Sequence of chain 1.D:
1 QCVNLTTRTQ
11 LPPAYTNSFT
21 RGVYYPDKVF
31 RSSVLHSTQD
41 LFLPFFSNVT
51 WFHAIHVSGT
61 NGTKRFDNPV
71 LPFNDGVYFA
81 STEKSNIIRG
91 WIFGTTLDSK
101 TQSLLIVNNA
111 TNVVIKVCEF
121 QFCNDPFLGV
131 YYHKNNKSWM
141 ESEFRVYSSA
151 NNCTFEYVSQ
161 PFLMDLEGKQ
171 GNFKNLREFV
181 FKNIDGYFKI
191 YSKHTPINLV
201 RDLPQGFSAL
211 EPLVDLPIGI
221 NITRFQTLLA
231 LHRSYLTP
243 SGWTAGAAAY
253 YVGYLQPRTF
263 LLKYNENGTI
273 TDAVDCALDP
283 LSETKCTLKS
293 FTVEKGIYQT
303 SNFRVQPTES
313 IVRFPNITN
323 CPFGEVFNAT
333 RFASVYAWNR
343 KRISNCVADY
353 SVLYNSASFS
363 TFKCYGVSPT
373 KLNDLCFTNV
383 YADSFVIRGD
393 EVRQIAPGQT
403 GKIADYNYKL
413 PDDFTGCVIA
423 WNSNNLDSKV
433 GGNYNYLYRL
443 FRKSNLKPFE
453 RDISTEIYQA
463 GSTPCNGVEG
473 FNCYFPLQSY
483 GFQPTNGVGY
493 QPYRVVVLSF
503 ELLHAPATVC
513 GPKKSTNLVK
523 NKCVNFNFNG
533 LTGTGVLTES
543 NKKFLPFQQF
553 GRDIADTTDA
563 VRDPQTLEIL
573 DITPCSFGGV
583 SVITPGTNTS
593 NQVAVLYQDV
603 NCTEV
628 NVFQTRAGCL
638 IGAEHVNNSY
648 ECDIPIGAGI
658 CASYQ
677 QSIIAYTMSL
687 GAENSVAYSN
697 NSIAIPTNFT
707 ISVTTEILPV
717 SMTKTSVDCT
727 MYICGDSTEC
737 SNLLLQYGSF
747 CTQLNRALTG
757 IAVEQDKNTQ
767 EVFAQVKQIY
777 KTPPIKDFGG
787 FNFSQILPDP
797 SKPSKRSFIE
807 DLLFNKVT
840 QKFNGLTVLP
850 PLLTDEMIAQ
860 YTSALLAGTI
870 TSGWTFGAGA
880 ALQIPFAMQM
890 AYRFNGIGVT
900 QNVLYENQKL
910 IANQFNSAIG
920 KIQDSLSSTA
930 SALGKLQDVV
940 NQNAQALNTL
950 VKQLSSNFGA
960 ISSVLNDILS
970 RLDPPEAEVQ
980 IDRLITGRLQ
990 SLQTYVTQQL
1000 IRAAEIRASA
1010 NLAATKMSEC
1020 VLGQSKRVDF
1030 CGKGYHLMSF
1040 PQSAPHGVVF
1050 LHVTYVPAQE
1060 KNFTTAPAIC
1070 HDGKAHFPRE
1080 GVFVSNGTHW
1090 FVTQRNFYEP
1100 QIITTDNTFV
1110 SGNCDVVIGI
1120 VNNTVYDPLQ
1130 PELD

Binding-site contacts:
Ligand atom C1 contacts residue ASN696 of chain 1.D at 1.4 Å.
Ligand atom N2 contacts residue ASN696 of chain 1.D at 2.9 Å (h-bond).
Ligand atom O7 contacts residue ASN696 of chain 1.D at 3.7 Å.
Ligand atom C7 contacts residue ASN696 of chain 1.D at 3.6 Å.
Ligand atom C8 contacts residue GLY1118 of chain 1.D at 3.8 Å.
Ligand atom C6 contacts residue ASP783 of chain 1.A at 4.4 Å.
Ligand atom O5 contacts residue ASP783 of chain 1.A at 3.6 Å.
Ligand atom C2 contacts residue ASN696 of chain 1.D at 2.5 Å.
Ligand atom C4 contacts residue ASN696 of chain 1.D at 4.2 Å.
Ligand atom C5 contacts residue ASN696 of chain 1.D at 3.7 Å.
Ligand atom O5 contacts residue ASN696 of chain 1.D at 2.4 Å (h-bond).
Ligand atom C3 contacts residue ASN696 of chain 1.D at 3.8 Å.

Sequence of chain 1.A:
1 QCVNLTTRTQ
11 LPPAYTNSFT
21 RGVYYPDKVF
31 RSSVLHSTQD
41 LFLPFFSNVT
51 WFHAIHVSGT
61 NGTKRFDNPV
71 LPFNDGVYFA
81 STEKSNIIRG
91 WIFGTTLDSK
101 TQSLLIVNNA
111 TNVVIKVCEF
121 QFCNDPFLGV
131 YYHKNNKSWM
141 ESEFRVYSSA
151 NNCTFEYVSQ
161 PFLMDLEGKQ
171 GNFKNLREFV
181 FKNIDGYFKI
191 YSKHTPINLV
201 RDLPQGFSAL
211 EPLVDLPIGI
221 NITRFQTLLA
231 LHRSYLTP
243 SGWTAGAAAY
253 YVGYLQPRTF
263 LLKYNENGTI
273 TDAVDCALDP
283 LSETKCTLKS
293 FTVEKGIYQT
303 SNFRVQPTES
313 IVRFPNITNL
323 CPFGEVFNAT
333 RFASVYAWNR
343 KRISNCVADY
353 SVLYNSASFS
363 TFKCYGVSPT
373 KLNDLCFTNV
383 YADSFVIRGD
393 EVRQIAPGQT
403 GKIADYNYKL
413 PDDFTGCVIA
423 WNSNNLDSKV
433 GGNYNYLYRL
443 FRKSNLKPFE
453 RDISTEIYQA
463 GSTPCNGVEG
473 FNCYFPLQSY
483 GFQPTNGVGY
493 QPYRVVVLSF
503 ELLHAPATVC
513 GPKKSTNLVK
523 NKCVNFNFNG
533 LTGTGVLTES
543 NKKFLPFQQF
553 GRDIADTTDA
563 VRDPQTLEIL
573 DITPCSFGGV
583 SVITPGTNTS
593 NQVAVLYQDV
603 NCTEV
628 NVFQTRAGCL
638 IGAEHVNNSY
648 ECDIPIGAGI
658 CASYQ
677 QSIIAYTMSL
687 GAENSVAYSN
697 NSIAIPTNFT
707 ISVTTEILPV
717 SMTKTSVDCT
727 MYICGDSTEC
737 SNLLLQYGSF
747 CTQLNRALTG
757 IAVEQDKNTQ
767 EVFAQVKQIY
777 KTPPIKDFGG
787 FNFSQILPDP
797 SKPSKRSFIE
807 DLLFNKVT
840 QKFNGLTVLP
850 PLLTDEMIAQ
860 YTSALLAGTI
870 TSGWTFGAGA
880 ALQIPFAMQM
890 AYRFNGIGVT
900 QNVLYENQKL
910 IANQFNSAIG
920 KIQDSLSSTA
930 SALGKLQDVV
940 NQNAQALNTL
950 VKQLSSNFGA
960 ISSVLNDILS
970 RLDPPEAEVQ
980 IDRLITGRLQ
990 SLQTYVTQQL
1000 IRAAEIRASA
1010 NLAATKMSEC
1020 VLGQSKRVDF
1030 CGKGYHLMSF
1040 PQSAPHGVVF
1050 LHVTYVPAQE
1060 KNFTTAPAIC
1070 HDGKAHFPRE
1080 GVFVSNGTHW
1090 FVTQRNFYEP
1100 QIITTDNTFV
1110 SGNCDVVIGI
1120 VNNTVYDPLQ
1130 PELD

This small molecule binds to this protein.
Small molecule (SMILES): CC(=O)N[C@@H]1[C@@H](O)[C@H](O)[C@@H](CO)O[C@H]1O